Binding-site contacts:
Ligand atom O5 contacts residue MPD1 of chain 2.M at 3.3 Å (h-bond).
Ligand atom C1 contacts residue MPD1 of chain 2.M at 4.0 Å.
Ligand atom O7 contacts residue MPD1 of chain 2.M at 3.9 Å.
Ligand atom C4 contacts residue ASN67 of chain 3.B at 4.2 Å.
Ligand atom C7 contacts residue ASN67 of chain 3.B at 3.3 Å.
Ligand atom C5 contacts residue ASN67 of chain 3.B at 3.6 Å.
Ligand atom C8 contacts residue LEU360 of chain 3.B at 3.5 Å (hydrophobic).
Ligand atom C3 contacts residue ASN67 of chain 3.B at 3.8 Å.
Ligand atom C6 contacts residue MPD1 of chain 2.M at 3.7 Å.
Ligand atom C1 contacts residue TYR389 of chain 2.B at 4.0 Å (hydrophobic).
Ligand atom C5 contacts residue MPD1 of chain 2.M at 3.5 Å.
Ligand atom O5 contacts residue ASN67 of chain 3.B at 2.4 Å (h-bond).
Ligand atom C2 contacts residue TYR389 of chain 2.B at 4.2 Å (hydrophobic).
Ligand atom O7 contacts residue ASN67 of chain 3.B at 3.2 Å (h-bond).
Ligand atom N2 contacts residue LEU360 of chain 3.B at 3.7 Å.
Ligand atom O6 contacts residue MPD1 of chain 2.M at 3.8 Å.
Ligand atom N2 contacts residue ASN67 of chain 3.B at 2.9 Å (h-bond).
Ligand atom O3 contacts residue MPD1 of chain 2.M at 2.3 Å (h-bond).
Ligand atom C7 contacts residue MPD1 of chain 2.M at 4.4 Å.
Ligand atom O5 contacts residue TYR389 of chain 2.B at 4.2 Å.
Ligand atom C1 contacts residue LEU360 of chain 3.B at 4.4 Å (hydrophobic).
Ligand atom O7 contacts residue TYR389 of chain 2.B at 3.4 Å.
Ligand atom C3 contacts residue MPD1 of chain 2.M at 3.3 Å.
Ligand atom C2 contacts residue ASN67 of chain 3.B at 2.4 Å.
Ligand atom C7 contacts residue LEU360 of chain 3.B at 3.8 Å (hydrophobic).
Ligand atom C1 contacts residue ASN67 of chain 3.B at 1.4 Å.
Ligand atom O4 contacts residue MPD1 of chain 2.M at 4.2 Å.
Ligand atom C2 contacts residue MPD1 of chain 2.M at 3.8 Å.
Ligand atom C4 contacts residue MPD1 of chain 2.M at 3.6 Å.

The small molecule below binds the protein below.
Small molecule (SMILES): CC(=O)N[C@H]1[C@H](O[C@H]2[C@H](O)[C@@H](NC(C)=O)CO[C@@H]2CO)O[C@H](CO)[C@@H](O[C@@H]2O[C@H](CO)[C@@H](O)[C@H](O)[C@@H]2O)[C@@H]1O

Sequence of chain 2.B:
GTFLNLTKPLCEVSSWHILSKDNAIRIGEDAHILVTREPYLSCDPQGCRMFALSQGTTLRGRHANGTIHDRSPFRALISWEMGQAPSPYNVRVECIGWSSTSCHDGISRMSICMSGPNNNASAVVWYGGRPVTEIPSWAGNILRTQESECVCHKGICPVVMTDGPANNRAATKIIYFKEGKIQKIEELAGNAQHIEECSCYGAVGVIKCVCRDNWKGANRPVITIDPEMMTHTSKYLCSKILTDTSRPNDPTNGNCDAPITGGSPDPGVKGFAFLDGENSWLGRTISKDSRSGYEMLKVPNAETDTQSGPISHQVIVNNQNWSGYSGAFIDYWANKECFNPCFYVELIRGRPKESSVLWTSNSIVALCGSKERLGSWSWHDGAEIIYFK

Sequence of chain 3.B:
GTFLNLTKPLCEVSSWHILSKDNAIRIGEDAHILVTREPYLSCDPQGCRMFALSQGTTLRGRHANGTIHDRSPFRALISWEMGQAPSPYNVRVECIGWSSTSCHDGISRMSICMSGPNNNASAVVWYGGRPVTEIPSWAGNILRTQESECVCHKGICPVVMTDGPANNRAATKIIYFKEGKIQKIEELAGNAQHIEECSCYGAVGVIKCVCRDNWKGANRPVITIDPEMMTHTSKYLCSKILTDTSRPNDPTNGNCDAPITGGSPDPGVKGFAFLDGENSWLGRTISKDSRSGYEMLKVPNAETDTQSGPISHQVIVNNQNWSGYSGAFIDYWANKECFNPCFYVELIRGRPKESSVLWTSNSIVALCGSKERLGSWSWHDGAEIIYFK